This small molecule binds to this protein.
Small molecule (SMILES): COc1ccc(C[C@H](NC(=O)[C@H](C)NC(=O)CN2CCOCC2)C(=O)N[C@@H](Cc2ccccc2)[C@@H](O)[C@H](C)CO)cc1

Sequence of chain 1.K:
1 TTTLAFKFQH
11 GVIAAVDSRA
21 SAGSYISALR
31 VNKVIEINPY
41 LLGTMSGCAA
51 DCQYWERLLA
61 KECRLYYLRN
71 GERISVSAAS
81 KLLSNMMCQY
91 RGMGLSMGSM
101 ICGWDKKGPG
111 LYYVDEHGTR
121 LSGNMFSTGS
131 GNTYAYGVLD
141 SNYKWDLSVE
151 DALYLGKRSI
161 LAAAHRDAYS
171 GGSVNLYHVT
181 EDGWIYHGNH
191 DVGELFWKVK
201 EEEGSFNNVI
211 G

Binding-site contacts:
Ligand atom O13 contacts residue THR1 of chain 1.K at 3.6 Å.
Ligand atom C48 contacts residue GLY47 of chain 1.K at 3.4 Å.
Ligand atom C30 contacts residue ASP126 of chain 1.L at 3.3 Å.
Ligand atom C6 contacts residue LYS33 of chain 1.K at 3.7 Å.
Ligand atom C6 contacts residue THR1 of chain 1.K at 3.8 Å.
Ligand atom C10 contacts residue THR1 of chain 1.K at 1.5 Å.
Ligand atom C7 contacts residue LYS33 of chain 1.K at 3.8 Å.
Ligand atom C9 contacts residue THR1 of chain 1.K at 1.4 Å.
Ligand atom O13 contacts residue SER21 of chain 1.K at 3.1 Å (h-bond).
Ligand atom C7 contacts residue THR1 of chain 1.K at 2.5 Å.
Ligand atom C24 contacts residue GLY47 of chain 1.K at 3.4 Å.
Ligand atom C32 contacts residue TYR108 of chain 1.L at 3.7 Å (hydrophobic).
Ligand atom C4 contacts residue ALA49 of chain 1.K at 3.5 Å (hydrophobic).
Ligand atom O49 contacts residue SER21 of chain 1.K at 3.4 Å (h-bond).
Ligand atom C11 contacts residue TYR169 of chain 1.K at 3.1 Å (hydrophobic).
Ligand atom O21 contacts residue THR1 of chain 1.K at 2.3 Å (h-bond).
Ligand atom C1 contacts residue MET45 of chain 1.K at 3.7 Å (hydrophobic).
Ligand atom C1 contacts residue LYS33 of chain 1.K at 3.8 Å.
Ligand atom O21 contacts residue GLY47 of chain 1.K at 3.5 Å (h-bond).
Ligand atom C9 contacts residue LYS33 of chain 1.K at 3.8 Å.
Ligand atom C12 contacts residue THR1 of chain 1.K at 2.5 Å.
Ligand atom N22 contacts residue GLY47 of chain 1.K at 3.2 Å (h-bond).
Ligand atom C40 contacts residue SER21 of chain 1.K at 3.7 Å.
Ligand atom C8 contacts residue THR1 of chain 1.K at 2.3 Å.
Ligand atom C11 contacts residue THR1 of chain 1.K at 2.5 Å.
Ligand atom C2 contacts residue MET45 of chain 1.K at 3.8 Å (hydrophobic).
Ligand atom O39 contacts residue ALA49 of chain 1.K at 3.2 Å (h-bond).
Ligand atom C12 contacts residue SER130 of chain 1.K at 3.7 Å.
Ligand atom C5 contacts residue LYS33 of chain 1.K at 3.8 Å.
Ligand atom C27 contacts residue SER21 of chain 1.K at 3.6 Å.
Ligand atom N25 contacts residue SER21 of chain 1.K at 3.5 Å (h-bond).
Ligand atom O49 contacts residue ALA20 of chain 1.K at 3.4 Å.
Ligand atom N22 contacts residue THR1 of chain 1.K at 3.6 Å.
Ligand atom C11 contacts residue ARG19 of chain 1.K at 3.4 Å.
Ligand atom C23 contacts residue GLY47 of chain 1.K at 3.7 Å.
Ligand atom C7 contacts residue GLY47 of chain 1.K at 3.9 Å.
Ligand atom C10 contacts residue TYR169 of chain 1.K at 3.7 Å (hydrophobic).
Ligand atom C3 contacts residue ALA49 of chain 1.K at 3.4 Å (hydrophobic).
Ligand atom N28 contacts residue ASP126 of chain 1.L at 3.4 Å (salt-bridge).
Ligand atom O34 contacts residue PRO127 of chain 1.L at 3.8 Å.

Sequence of chain 1.L:
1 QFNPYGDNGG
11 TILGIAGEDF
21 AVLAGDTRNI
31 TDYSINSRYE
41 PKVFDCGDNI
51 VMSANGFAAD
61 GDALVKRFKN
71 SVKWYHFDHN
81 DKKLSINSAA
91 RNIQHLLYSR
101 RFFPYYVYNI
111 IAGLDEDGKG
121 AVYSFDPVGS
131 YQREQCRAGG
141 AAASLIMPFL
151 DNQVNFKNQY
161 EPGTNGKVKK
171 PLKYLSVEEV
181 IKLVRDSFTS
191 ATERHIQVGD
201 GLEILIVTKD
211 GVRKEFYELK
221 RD